Sequence of chain 20.A:
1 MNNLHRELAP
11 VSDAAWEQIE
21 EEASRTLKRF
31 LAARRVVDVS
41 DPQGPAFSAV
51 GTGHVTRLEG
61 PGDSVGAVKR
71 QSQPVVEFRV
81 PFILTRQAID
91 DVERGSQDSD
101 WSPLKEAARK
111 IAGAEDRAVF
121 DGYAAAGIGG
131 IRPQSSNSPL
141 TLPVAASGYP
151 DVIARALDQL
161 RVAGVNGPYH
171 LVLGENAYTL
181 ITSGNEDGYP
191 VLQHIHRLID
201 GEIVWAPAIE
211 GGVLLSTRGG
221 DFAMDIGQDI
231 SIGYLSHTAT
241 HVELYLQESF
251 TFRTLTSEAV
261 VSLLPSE

A protein and the small-molecule ligand that binds it are described below.
Small molecule (SMILES): CC[C@H](C)[C@H](NC(=O)[C@H](CC(N)=O)NC(=O)[C@H](CC(C)C)NC(=O)[C@H](CO)NC(=O)CNC(=O)[C@@H](N)CO)C(=O)NCC(=O)N[C@@H](CO)C(=O)N[C@@H](CC(C)C)C(=O)N[C@H](C=O)CCCCN

Binding-site contacts:
Ligand atom O contacts residue ILE232 of chain 20.A at 3.6 Å (h-bond).
Ligand atom N contacts residue ARG34 of chain 20.A at 3.9 Å.
Ligand atom CD1 contacts residue LEU31 of chain 20.A at 3.6 Å (hydrophobic).
Ligand atom CG contacts residue ARG35 of chain 20.A at 3.1 Å.
Ligand atom CB contacts residue ILE230 of chain 20.A at 3.6 Å (hydrophobic).
Ligand atom CD2 contacts residue GLU20 of chain 20.A at 3.6 Å.
Ligand atom OG contacts residue ARG34 of chain 20.A at 3.7 Å.
Ligand atom CD1 contacts residue ILE230 of chain 20.A at 3.5 Å (hydrophobic).
Ligand atom CD2 contacts residue SER24 of chain 20.A at 3.5 Å.
Ligand atom O contacts residue SER231 of chain 20.A at 3.2 Å.
Ligand atom CB contacts residue VAL39 of chain 20.A at 3.7 Å (hydrophobic).
Ligand atom CG2 contacts residue LEU31 of chain 20.A at 3.8 Å (hydrophobic).
Ligand atom CE contacts residue VAL36 of chain 20.A at 3.7 Å (hydrophobic).
Ligand atom O contacts residue ARG6 of chain 20.A at 3.4 Å (salt-bridge).
Ligand atom O contacts residue LEU4 of chain 20.A at 3.7 Å.
Ligand atom CA contacts residue ARG6 of chain 20.A at 3.7 Å.
Ligand atom CD1 contacts residue LEU27 of chain 20.A at 3.6 Å (hydrophobic).
Ligand atom CA contacts residue ARG35 of chain 20.A at 3.8 Å.
Ligand atom CA contacts residue SER231 of chain 20.A at 3.6 Å.
Ligand atom CB contacts residue ARG35 of chain 20.A at 3.4 Å.
Ligand atom CE contacts residue VAL37 of chain 20.A at 3.7 Å (hydrophobic).
Ligand atom N contacts residue ARG34 of chain 20.A at 3.7 Å.
Ligand atom N contacts residue ASP229 of chain 20.A at 3.2 Å (salt-bridge).
Ligand atom CG contacts residue ILE230 of chain 20.A at 3.6 Å (hydrophobic).
Ligand atom OG contacts residue ASP229 of chain 20.A at 3.6 Å.
Ligand atom CA contacts residue ASP229 of chain 20.A at 3.6 Å.
Ligand atom CD1 contacts residue LEU27 of chain 20.A at 3.8 Å (hydrophobic).
Ligand atom NZ contacts residue THR217 of chain 20.A at 3.8 Å.
Ligand atom N contacts residue ARG34 of chain 20.A at 3.4 Å (salt-bridge).
Ligand atom N contacts residue ILE230 of chain 20.A at 3.1 Å (h-bond).
Ligand atom CE contacts residue ARG35 of chain 20.A at 3.8 Å.
Ligand atom O contacts residue ARG34 of chain 20.A at 2.8 Å (salt-bridge).
Ligand atom CA contacts residue ASP229 of chain 20.A at 3.8 Å.
Ligand atom C contacts residue ARG34 of chain 20.A at 3.7 Å.
Ligand atom C contacts residue SER231 of chain 20.A at 3.8 Å.
Ligand atom O contacts residue ASN2 of chain 20.A at 3.8 Å.
Ligand atom C contacts residue ASP229 of chain 20.A at 3.8 Å.
Ligand atom CD1 contacts residue LYS28 of chain 20.A at 3.4 Å.
Ligand atom N contacts residue ASP229 of chain 20.A at 2.8 Å (salt-bridge).
Ligand atom CB contacts residue SER24 of chain 20.A at 3.8 Å.